Sequence of chain 1.C:
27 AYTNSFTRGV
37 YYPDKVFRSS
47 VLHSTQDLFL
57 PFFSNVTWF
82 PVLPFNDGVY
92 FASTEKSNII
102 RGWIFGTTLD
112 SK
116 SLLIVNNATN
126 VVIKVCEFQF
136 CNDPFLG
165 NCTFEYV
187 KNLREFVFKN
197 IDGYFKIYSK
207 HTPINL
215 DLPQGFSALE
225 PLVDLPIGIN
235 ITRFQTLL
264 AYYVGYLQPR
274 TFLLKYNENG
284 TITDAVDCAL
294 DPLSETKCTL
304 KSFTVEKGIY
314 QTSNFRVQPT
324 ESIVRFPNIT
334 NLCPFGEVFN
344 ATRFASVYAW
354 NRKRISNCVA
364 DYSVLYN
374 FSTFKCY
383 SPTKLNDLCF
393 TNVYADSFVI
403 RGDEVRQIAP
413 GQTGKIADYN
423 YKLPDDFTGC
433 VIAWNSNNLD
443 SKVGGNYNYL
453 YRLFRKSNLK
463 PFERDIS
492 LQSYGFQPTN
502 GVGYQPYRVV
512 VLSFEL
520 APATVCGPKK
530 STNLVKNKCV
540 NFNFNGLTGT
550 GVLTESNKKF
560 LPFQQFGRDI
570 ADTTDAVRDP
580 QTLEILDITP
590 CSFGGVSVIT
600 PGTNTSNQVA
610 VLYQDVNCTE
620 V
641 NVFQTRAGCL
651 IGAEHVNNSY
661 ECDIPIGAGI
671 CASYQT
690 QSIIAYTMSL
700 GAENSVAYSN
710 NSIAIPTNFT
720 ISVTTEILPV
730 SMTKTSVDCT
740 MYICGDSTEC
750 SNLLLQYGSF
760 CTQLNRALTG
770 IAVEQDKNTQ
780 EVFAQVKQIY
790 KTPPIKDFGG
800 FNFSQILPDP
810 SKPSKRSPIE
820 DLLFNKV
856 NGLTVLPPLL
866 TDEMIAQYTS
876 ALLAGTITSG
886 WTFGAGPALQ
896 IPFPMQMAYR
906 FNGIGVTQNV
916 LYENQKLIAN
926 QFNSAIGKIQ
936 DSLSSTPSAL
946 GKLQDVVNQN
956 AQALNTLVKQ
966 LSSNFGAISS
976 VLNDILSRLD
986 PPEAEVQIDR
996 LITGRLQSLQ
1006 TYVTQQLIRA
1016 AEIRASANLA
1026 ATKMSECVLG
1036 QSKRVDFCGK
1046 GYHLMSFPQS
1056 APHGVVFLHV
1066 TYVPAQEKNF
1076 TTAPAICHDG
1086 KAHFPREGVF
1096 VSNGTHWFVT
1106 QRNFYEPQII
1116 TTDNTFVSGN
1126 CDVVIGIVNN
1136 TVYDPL

The protein below binds the small molecule below.
Small molecule (SMILES): CC(=O)N[C@@H]1[C@@H](O)[C@H](O)[C@@H](CO)O[C@H]1O

Binding-site contacts:
Ligand atom C1 contacts residue ASN1098 of chain 1.C at 1.5 Å.
Ligand atom C3 contacts residue ASN1098 of chain 1.C at 3.9 Å.
Ligand atom C5 contacts residue ASN1098 of chain 1.C at 3.7 Å.
Ligand atom O6 contacts residue HIS1101 of chain 1.C at 4.3 Å.
Ligand atom O5 contacts residue HIS1101 of chain 1.C at 4.5 Å.
Ligand atom C7 contacts residue ASN1098 of chain 1.C at 3.2 Å.
Ligand atom C1 contacts residue PHE1103 of chain 1.C at 4.3 Å (hydrophobic).
Ligand atom N2 contacts residue THR1100 of chain 1.C at 4.5 Å.
Ligand atom C4 contacts residue ASN1098 of chain 1.C at 4.3 Å.
Ligand atom C2 contacts residue ASN1098 of chain 1.C at 2.5 Å.
Ligand atom N2 contacts residue ASN1098 of chain 1.C at 3.0 Å (h-bond).
Ligand atom C8 contacts residue ASN1098 of chain 1.C at 3.1 Å.
Ligand atom O7 contacts residue ASN1098 of chain 1.C at 3.0 Å (h-bond).
Ligand atom C8 contacts residue GLY1099 of chain 1.C at 4.4 Å.
Ligand atom O5 contacts residue PHE1103 of chain 1.C at 3.8 Å.
Ligand atom C6 contacts residue PHE1103 of chain 1.C at 4.0 Å (hydrophobic).
Ligand atom C5 contacts residue HIS1101 of chain 1.C at 3.8 Å.
Ligand atom O5 contacts residue ASN1098 of chain 1.C at 2.4 Å (h-bond).
Ligand atom C8 contacts residue THR1100 of chain 1.C at 4.5 Å.
Ligand atom C5 contacts residue PHE1103 of chain 1.C at 4.2 Å (hydrophobic).